Binding-site contacts:
Ligand atom O4' contacts residue GLU140 of chain 38.E at 4.1 Å.
Ligand atom C2 contacts residue TRP47 of chain 38.E at 3.8 Å (hydrophobic).
Ligand atom N9 contacts residue GLU140 of chain 38.E at 4.1 Å.
Ligand atom O4' contacts residue TRP47 of chain 38.E at 4.0 Å.
Ligand atom N9 contacts residue LYS143 of chain 38.E at 3.8 Å.
Ligand atom N7 contacts residue TRP47 of chain 38.E at 4.0 Å.
Ligand atom N7 contacts residue LYS143 of chain 38.E at 3.7 Å.
Ligand atom N9 contacts residue TRP47 of chain 38.E at 4.0 Å.
Ligand atom C1' contacts residue TRP47 of chain 38.E at 4.3 Å (hydrophobic).
Ligand atom C8 contacts residue TRP47 of chain 38.E at 4.0 Å (hydrophobic).
Ligand atom N6 contacts residue TRP47 of chain 38.E at 4.2 Å.
Ligand atom N3 contacts residue TRP47 of chain 38.E at 3.9 Å.
Ligand atom C2' contacts residue LYS143 of chain 38.E at 4.5 Å.
Ligand atom C8 contacts residue GLU140 of chain 38.E at 4.1 Å.
Ligand atom O4' contacts residue LYS143 of chain 38.E at 4.2 Å.
Ligand atom C4 contacts residue TRP47 of chain 38.E at 3.9 Å (hydrophobic).
Ligand atom O2' contacts residue GLU140 of chain 38.E at 3.0 Å (salt-bridge).
Ligand atom C8 contacts residue LYS143 of chain 38.E at 2.8 Å.
Ligand atom OP1 contacts residue LYS45 of chain 12.F at 4.3 Å.
Ligand atom C1' contacts residue GLU140 of chain 38.E at 3.2 Å.
Ligand atom C1' contacts residue LYS143 of chain 38.E at 4.0 Å.
Ligand atom C2' contacts residue GLU140 of chain 38.E at 3.5 Å.
Ligand atom N1 contacts residue TRP47 of chain 38.E at 3.8 Å.
Ligand atom C6 contacts residue TRP47 of chain 38.E at 3.9 Å (hydrophobic).
Ligand atom C5 contacts residue TRP47 of chain 38.E at 4.0 Å (hydrophobic).

Sequence of chain 38.E:
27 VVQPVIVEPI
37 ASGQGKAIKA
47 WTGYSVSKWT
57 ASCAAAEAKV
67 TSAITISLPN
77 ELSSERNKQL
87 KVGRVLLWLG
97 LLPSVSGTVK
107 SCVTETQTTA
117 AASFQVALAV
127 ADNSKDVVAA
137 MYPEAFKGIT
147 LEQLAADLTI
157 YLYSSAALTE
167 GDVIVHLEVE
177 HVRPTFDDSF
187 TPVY

A small-molecule ligand and the protein it binds are described below.
Small molecule (SMILES): Nc1ncnc2c1ncn2[C@@H]1O[C@H](COP(=O)=O)[C@@H](O[P](=O)(O)OC[C@H]2O[C@@H](n3ccc(=O)[nH]c3=O)[C@H](O)[C@@H]2O)[C@H]1O

Sequence of chain 12.F:
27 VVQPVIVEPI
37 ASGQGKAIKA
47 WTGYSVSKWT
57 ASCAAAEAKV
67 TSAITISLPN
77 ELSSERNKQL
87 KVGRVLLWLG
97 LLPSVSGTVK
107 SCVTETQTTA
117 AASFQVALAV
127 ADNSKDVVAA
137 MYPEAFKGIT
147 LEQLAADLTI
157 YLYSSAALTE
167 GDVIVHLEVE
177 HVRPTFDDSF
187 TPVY